Sequence of chain 4.A:
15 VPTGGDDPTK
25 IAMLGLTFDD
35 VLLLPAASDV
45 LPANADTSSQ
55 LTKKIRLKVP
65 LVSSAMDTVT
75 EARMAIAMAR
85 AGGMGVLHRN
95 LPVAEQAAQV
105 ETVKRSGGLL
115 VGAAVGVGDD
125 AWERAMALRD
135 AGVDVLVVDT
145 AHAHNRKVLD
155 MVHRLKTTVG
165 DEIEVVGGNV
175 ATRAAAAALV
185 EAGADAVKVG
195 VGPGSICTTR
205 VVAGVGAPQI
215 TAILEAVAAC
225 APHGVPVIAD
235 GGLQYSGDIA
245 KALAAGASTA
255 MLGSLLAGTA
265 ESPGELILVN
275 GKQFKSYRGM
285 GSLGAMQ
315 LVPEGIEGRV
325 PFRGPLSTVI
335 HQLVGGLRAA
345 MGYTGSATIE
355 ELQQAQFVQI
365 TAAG

Binding-site contacts:
Ligand atom O3P contacts residue SER199 of chain 4.A at 3.0 Å (h-bond).
Ligand atom C6 contacts residue GLY285 of chain 4.A at 3.7 Å.
Ligand atom O6 contacts residue FWV1 of chain 4.C at 3.3 Å (h-bond).
Ligand atom C5' contacts residue TYR281 of chain 4.A at 3.6 Å (hydrophobic).
Ligand atom C3' contacts residue SER68 of chain 4.A at 3.7 Å.
Ligand atom N7 contacts residue MET284 of chain 4.A at 3.0 Å (h-bond).
Ligand atom C6 contacts residue FWV1 of chain 4.C at 3.0 Å.
Ligand atom N7 contacts residue GLY283 of chain 4.A at 3.7 Å.
Ligand atom C4' contacts residue ASP234 of chain 4.A at 3.5 Å.
Ligand atom N3 contacts residue FWV1 of chain 4.C at 3.3 Å.
Ligand atom O2P contacts residue GLY257 of chain 4.A at 2.9 Å (h-bond).
Ligand atom O2' contacts residue ASP234 of chain 4.A at 2.7 Å (salt-bridge).
Ligand atom O5' contacts residue GLY235 of chain 4.A at 3.6 Å.
Ligand atom C4 contacts residue ILE200 of chain 4.A at 3.7 Å (hydrophobic).
Ligand atom C4 contacts residue FWV1 of chain 4.C at 3.7 Å.
Ligand atom O6 contacts residue GLY285 of chain 4.A at 2.8 Å (h-bond).
Ligand atom C2 contacts residue GLU318 of chain 4.A at 3.5 Å.
Ligand atom O6 contacts residue GLY283 of chain 4.A at 3.2 Å.
Ligand atom N1 contacts residue FWV1 of chain 4.C at 2.8 Å (h-bond).
Ligand atom O2P contacts residue SER258 of chain 4.A at 3.4 Å (h-bond).
Ligand atom O2' contacts residue FWV1 of chain 4.C at 3.5 Å.
Ligand atom O3' contacts residue ASP234 of chain 4.A at 2.5 Å (salt-bridge).
Ligand atom N1 contacts residue GLU318 of chain 4.A at 2.7 Å (salt-bridge).
Ligand atom O3' contacts residue MET255 of chain 4.A at 3.7 Å.
Ligand atom C5 contacts residue ILE200 of chain 4.A at 3.5 Å (hydrophobic).
Ligand atom O6 contacts residue MET284 of chain 4.A at 3.2 Å (h-bond).
Ligand atom O5' contacts residue GLY198 of chain 4.A at 3.6 Å.
Ligand atom C5 contacts residue MET284 of chain 4.A at 3.7 Å (hydrophobic).
Ligand atom C2 contacts residue CYS201 of chain 4.A at 3.4 Å (hydrophobic).
Ligand atom O1P contacts residue SER199 of chain 4.A at 2.7 Å (h-bond).
Ligand atom C2 contacts residue FWV1 of chain 4.C at 3.2 Å.
Ligand atom C3' contacts residue ASP234 of chain 4.A at 3.4 Å.
Ligand atom O1P contacts residue SER258 of chain 4.A at 3.1 Å (h-bond).
Ligand atom O6 contacts residue GLY319 of chain 4.A at 3.4 Å.
Ligand atom O3P contacts residue GLY198 of chain 4.A at 3.6 Å.
Ligand atom C8 contacts residue MET70 of chain 4.A at 3.6 Å (hydrophobic).
Ligand atom O1P contacts residue TYR281 of chain 4.A at 2.6 Å (h-bond).
Ligand atom O3' contacts residue SER68 of chain 4.A at 2.9 Å (h-bond).
Ligand atom O3P contacts residue GLY236 of chain 4.A at 2.9 Å (h-bond).
Ligand atom C5 contacts residue FWV1 of chain 4.C at 3.7 Å.

This protein binds this small molecule.
Small molecule (SMILES): O=c1[nH]cnc2c1ncn2[C@@H]1O[C@H](COP(=O)(O)O)[C@@H](O)[C@H]1O